Binding-site contacts:
Ligand atom N contacts residue VAL163 of chain 1.G at 3.9 Å.
Ligand atom C1 contacts residue VAL163 of chain 1.G at 4.1 Å (hydrophobic).
Ligand atom C5 contacts residue TYR156 of chain 1.G at 3.7 Å (hydrophobic).
Ligand atom C6 contacts residue LYS39 of chain 1.G at 4.2 Å.
Ligand atom C4 contacts residue VAL153 of chain 1.G at 4.1 Å (hydrophobic).
Ligand atom C6 contacts residue ALA40 of chain 1.G at 3.9 Å (hydrophobic).
Ligand atom C6 contacts residue TYR156 of chain 1.G at 3.9 Å (hydrophobic).
Ligand atom C11 contacts residue PHE164 of chain 1.G at 4.2 Å (hydrophobic).
Ligand atom C16 contacts residue LYS39 of chain 1.G at 3.7 Å.
Ligand atom C8 contacts residue LYS39 of chain 1.G at 3.9 Å.
Ligand atom C13 contacts residue PHE164 of chain 1.G at 3.7 Å (hydrophobic).
Ligand atom C4 contacts residue VAL36 of chain 1.G at 3.5 Å (hydrophobic).
Ligand atom C10 contacts residue TYR156 of chain 1.G at 3.5 Å (hydrophobic).
Ligand atom C9 contacts residue LYS39 of chain 1.G at 4.0 Å.
Ligand atom C14 contacts residue PHE164 of chain 1.G at 3.9 Å (hydrophobic).
Ligand atom C2 contacts residue VAL36 of chain 1.G at 4.2 Å (hydrophobic).
Ligand atom C5 contacts residue LYS39 of chain 1.G at 4.2 Å.
Ligand atom O1 contacts residue LYS39 of chain 1.G at 3.0 Å.
Ligand atom C12 contacts residue PHE164 of chain 1.G at 4.1 Å (hydrophobic).
Ligand atom C4 contacts residue TYR156 of chain 1.G at 4.0 Å (hydrophobic).
Ligand atom C3 contacts residue PHE164 of chain 1.G at 4.0 Å (hydrophobic).
Ligand atom C15 contacts residue VAL36 of chain 1.G at 4.2 Å (hydrophobic).
Ligand atom C2 contacts residue VAL163 of chain 1.G at 3.9 Å (hydrophobic).
Ligand atom C9 contacts residue TYR156 of chain 1.G at 3.6 Å (hydrophobic).
Ligand atom C8 contacts residue TYR156 of chain 1.G at 3.8 Å (hydrophobic).
Ligand atom C15 contacts residue PHE164 of chain 1.G at 4.0 Å (hydrophobic).
Ligand atom C7 contacts residue ALA40 of chain 1.G at 4.0 Å (hydrophobic).
Ligand atom C1 contacts residue TYR156 of chain 1.G at 3.8 Å (hydrophobic).
Ligand atom S contacts residue TYR156 of chain 1.G at 3.6 Å.
Ligand atom C16 contacts residue PHE164 of chain 1.G at 4.3 Å (hydrophobic).
Ligand atom C11 contacts residue VAL163 of chain 1.G at 4.2 Å (hydrophobic).
Ligand atom C12 contacts residue VAL163 of chain 1.G at 3.9 Å (hydrophobic).
Ligand atom O2 contacts residue TYR156 of chain 1.G at 3.7 Å.
Ligand atom O3 contacts residue TYR156 of chain 1.G at 2.9 Å (h-bond).
Ligand atom S contacts residue LYS39 of chain 1.G at 4.1 Å.
Ligand atom C7 contacts residue LYS39 of chain 1.G at 3.6 Å.
Ligand atom C2 contacts residue PHE164 of chain 1.G at 3.6 Å (hydrophobic).
Ligand atom C7 contacts residue TYR156 of chain 1.G at 4.0 Å (hydrophobic).
Ligand atom C3 contacts residue VAL36 of chain 1.G at 3.4 Å (hydrophobic).
Ligand atom C10 contacts residue LYS39 of chain 1.G at 4.0 Å.

Sequence of chain 1.G:
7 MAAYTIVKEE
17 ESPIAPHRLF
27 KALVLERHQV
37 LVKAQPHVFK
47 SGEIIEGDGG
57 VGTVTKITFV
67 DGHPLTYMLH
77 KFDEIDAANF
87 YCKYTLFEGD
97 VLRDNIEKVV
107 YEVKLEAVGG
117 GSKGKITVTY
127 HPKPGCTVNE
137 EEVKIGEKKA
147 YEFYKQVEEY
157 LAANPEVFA

A protein and the small-molecule ligand that binds it are described below.
Small molecule (SMILES): O=S(=O)(O)c1cccc2cccc(Nc3ccccc3)c12